Sequence of chain 1.A:
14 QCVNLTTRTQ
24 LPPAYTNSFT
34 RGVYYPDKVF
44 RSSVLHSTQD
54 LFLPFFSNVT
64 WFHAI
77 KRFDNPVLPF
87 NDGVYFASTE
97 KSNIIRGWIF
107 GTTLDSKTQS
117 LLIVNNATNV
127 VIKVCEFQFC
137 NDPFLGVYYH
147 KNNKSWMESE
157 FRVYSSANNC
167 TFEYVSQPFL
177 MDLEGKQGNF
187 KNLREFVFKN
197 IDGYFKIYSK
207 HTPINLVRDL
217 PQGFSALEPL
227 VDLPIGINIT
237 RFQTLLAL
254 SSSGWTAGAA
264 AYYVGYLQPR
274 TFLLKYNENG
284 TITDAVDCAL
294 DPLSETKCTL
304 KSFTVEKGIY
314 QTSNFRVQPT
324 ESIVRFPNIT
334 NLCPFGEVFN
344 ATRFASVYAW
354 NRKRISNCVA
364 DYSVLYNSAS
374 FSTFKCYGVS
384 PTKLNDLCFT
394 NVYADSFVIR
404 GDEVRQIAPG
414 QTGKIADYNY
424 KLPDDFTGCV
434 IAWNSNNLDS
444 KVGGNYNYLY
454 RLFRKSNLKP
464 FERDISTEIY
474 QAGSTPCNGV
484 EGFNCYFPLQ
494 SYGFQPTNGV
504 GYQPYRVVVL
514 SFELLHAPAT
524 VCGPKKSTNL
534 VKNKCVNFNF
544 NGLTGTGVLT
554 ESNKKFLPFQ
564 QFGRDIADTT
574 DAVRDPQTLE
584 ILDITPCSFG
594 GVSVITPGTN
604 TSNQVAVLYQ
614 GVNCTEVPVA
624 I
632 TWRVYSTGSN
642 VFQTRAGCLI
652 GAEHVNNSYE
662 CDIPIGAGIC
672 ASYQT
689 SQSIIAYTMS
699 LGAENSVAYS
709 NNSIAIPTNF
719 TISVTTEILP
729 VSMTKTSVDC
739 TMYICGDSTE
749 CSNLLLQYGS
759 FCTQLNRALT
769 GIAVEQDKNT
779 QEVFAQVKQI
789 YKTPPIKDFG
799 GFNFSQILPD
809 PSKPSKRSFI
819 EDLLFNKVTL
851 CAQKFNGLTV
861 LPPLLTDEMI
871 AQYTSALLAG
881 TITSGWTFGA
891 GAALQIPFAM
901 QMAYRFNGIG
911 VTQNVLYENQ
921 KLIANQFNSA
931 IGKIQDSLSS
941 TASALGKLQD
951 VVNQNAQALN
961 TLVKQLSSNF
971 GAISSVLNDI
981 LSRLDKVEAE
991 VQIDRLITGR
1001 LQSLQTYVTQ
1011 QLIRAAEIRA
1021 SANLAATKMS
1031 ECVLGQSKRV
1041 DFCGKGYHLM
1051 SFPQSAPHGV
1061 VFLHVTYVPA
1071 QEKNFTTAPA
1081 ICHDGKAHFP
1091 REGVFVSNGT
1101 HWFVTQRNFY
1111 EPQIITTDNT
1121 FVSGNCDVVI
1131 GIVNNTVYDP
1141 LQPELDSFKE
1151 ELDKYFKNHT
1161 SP

The protein below binds the small molecule below.
Small molecule (SMILES): CC(=O)N[C@@H]1[C@@H](O)[C@H](O)[C@@H](CO)O[C@H]1O

Binding-site contacts:
Ligand atom C7 contacts residue ASN234 of chain 1.A at 3.1 Å.
Ligand atom C8 contacts residue ASN234 of chain 1.A at 4.0 Å.
Ligand atom C2 contacts residue ASN234 of chain 1.A at 2.4 Å.
Ligand atom O5 contacts residue ASN234 of chain 1.A at 2.6 Å (h-bond).
Ligand atom C8 contacts residue GLY232 of chain 1.A at 3.9 Å.
Ligand atom C5 contacts residue ASN234 of chain 1.A at 3.9 Å.
Ligand atom O7 contacts residue ASN234 of chain 1.A at 3.2 Å (h-bond).
Ligand atom C3 contacts residue ASN234 of chain 1.A at 3.8 Å.
Ligand atom C8 contacts residue ILE233 of chain 1.A at 4.2 Å (hydrophobic).
Ligand atom C4 contacts residue ASN234 of chain 1.A at 4.4 Å.
Ligand atom C1 contacts residue ASN234 of chain 1.A at 1.6 Å.
Ligand atom N2 contacts residue ASN234 of chain 1.A at 2.7 Å (h-bond).